A protein and the small-molecule ligand that binds it are described below.
Small molecule (SMILES): CC(=O)N[C@H]1[C@H](O[C@H]2[C@H](O)[C@@H](NC(C)=O)CO[C@@H]2CO)O[C@H](CO)[C@@H](O)[C@@H]1O

Sequence of chain 1.A:
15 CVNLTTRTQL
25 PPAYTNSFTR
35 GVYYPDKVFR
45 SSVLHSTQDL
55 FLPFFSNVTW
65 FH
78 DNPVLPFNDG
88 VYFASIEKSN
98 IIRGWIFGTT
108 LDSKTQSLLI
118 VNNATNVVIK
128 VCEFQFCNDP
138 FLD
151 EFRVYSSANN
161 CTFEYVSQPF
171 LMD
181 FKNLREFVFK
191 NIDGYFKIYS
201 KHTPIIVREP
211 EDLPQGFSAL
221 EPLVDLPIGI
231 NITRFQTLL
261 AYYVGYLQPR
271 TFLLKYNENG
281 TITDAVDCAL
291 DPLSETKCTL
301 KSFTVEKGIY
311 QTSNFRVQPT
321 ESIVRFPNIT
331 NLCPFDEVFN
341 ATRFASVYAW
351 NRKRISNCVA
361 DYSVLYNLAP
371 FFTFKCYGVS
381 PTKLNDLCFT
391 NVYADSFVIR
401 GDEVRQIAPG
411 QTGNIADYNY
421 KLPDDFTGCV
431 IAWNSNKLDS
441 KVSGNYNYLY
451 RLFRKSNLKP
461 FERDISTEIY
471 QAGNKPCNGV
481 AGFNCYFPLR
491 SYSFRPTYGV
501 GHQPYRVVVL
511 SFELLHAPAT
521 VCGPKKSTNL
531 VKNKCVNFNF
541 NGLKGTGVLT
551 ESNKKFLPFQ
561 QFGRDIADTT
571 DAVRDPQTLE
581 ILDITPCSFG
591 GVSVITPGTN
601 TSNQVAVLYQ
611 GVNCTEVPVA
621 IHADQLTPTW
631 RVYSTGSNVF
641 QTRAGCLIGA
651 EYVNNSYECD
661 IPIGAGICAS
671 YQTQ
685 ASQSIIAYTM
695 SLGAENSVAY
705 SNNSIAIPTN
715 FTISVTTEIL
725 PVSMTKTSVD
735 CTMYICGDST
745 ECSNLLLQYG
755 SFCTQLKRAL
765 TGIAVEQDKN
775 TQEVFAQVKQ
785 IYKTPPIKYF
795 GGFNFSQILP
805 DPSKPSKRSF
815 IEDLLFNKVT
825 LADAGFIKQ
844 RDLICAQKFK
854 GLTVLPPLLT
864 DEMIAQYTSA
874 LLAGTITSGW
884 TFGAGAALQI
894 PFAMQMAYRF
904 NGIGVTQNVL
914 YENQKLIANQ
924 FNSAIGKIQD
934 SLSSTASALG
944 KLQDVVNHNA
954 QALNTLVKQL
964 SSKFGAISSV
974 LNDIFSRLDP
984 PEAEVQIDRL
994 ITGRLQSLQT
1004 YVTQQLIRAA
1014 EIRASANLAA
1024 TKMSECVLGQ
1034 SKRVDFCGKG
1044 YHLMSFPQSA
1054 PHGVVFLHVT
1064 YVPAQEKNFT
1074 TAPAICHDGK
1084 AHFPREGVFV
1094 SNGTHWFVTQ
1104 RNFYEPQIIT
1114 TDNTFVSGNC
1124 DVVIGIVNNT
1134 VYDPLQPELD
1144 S

Binding-site contacts:
Ligand atom C2 contacts residue ASN1095 of chain 1.A at 2.5 Å.
Ligand atom C5 contacts residue ASN1095 of chain 1.A at 3.7 Å.
Ligand atom C2 contacts residue THR1097 of chain 1.A at 3.7 Å.
Ligand atom N2 contacts residue ASN1095 of chain 1.A at 2.9 Å (h-bond).
Ligand atom C1 contacts residue HIS1098 of chain 1.A at 4.4 Å.
Ligand atom C8 contacts residue THR1097 of chain 1.A at 4.4 Å.
Ligand atom C3 contacts residue HIS1098 of chain 1.A at 4.4 Å.
Ligand atom C6 contacts residue PHE1100 of chain 1.A at 3.6 Å (hydrophobic).
Ligand atom C1 contacts residue ASN1095 of chain 1.A at 1.4 Å.
Ligand atom C3 contacts residue THR1097 of chain 1.A at 3.8 Å.
Ligand atom N2 contacts residue THR1097 of chain 1.A at 3.3 Å (h-bond).
Ligand atom O5 contacts residue PHE1100 of chain 1.A at 3.9 Å.
Ligand atom O6 contacts residue PHE1100 of chain 1.A at 4.2 Å.
Ligand atom C4 contacts residue ASN1095 of chain 1.A at 4.2 Å.
Ligand atom C5 contacts residue PHE1100 of chain 1.A at 4.1 Å (hydrophobic).
Ligand atom C7 contacts residue ASN1095 of chain 1.A at 3.3 Å.
Ligand atom C7 contacts residue HIS1098 of chain 1.A at 4.0 Å.
Ligand atom C4 contacts residue HIS1098 of chain 1.A at 4.5 Å.
Ligand atom C8 contacts residue ASN1095 of chain 1.A at 3.5 Å.
Ligand atom O7 contacts residue HIS1098 of chain 1.A at 3.4 Å (h-bond).
Ligand atom C8 contacts residue HIS1098 of chain 1.A at 4.1 Å.
Ligand atom O4 contacts residue HIS1098 of chain 1.A at 4.2 Å.
Ligand atom O5 contacts residue ASN1095 of chain 1.A at 2.4 Å (h-bond).
Ligand atom C7 contacts residue THR1097 of chain 1.A at 4.4 Å.
Ligand atom C1 contacts residue THR1097 of chain 1.A at 3.6 Å.
Ligand atom C3 contacts residue ASN1095 of chain 1.A at 3.8 Å.
Ligand atom O7 contacts residue ASN1095 of chain 1.A at 3.3 Å (h-bond).
Ligand atom C5 contacts residue HIS1098 of chain 1.A at 3.9 Å.